Sequence of chain 1.B:
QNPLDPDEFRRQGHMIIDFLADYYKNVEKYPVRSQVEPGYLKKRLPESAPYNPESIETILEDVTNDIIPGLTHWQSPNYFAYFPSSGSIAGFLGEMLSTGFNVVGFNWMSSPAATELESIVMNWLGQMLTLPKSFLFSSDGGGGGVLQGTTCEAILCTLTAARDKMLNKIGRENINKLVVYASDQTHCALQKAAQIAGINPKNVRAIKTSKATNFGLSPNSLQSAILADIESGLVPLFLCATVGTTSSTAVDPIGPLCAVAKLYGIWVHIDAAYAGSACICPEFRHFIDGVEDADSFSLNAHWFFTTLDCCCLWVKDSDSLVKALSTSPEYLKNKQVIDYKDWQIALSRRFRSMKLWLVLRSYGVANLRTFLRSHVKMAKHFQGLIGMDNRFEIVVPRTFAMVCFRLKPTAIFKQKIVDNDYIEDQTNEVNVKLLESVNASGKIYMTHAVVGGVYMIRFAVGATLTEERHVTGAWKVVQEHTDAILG

Sequence of chain 1.A:
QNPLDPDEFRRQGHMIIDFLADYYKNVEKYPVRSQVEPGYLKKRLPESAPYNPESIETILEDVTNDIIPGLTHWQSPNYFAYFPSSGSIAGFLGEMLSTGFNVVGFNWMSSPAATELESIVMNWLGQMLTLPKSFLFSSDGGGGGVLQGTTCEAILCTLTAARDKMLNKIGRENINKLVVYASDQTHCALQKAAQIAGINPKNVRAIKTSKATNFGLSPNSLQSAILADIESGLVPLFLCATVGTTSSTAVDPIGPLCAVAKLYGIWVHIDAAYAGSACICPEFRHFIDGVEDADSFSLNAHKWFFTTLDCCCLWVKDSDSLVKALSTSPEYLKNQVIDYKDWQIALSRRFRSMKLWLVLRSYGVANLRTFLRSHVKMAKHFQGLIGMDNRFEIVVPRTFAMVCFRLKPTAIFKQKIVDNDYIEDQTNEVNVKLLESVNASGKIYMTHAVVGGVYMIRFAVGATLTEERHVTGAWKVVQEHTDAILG

Binding-site contacts:
Ligand atom CE1 contacts residue SER372 of chain 1.B at 3.4 Å.
Ligand atom O2P contacts residue THR169 of chain 1.A at 2.5 Å (h-bond).
Ligand atom C2 contacts residue ASP289 of chain 1.A at 3.5 Å.
Ligand atom O contacts residue PHE122 of chain 1.B at 3.4 Å.
Ligand atom CE2 contacts residue PHE99 of chain 1.A at 2.9 Å (hydrophobic).
Ligand atom O1P contacts residue SER372 of chain 1.B at 2.7 Å (h-bond).
Ligand atom C contacts residue LEU371 of chain 1.B at 3.4 Å (hydrophobic).
Ligand atom C4 contacts residue HIS205 of chain 1.A at 3.5 Å.
Ligand atom CE2 contacts residue PRO100 of chain 1.A at 3.3 Å (hydrophobic).
Ligand atom P contacts residue THR169 of chain 1.A at 3.6 Å.
Ligand atom O3P contacts residue THR168 of chain 1.A at 3.5 Å.
Ligand atom C2A contacts residue ASP289 of chain 1.A at 3.2 Å.
Ligand atom C4A contacts residue LYS321 of chain 1.A at 3.1 Å.
Ligand atom OH contacts residue VAL120 of chain 1.B at 3.5 Å.
Ligand atom CG contacts residue LYS321 of chain 1.A at 3.3 Å.
Ligand atom CA contacts residue TYR350 of chain 1.B at 3.6 Å (hydrophobic).
Ligand atom O2P contacts residue ASN318 of chain 1.A at 3.3 Å (h-bond).
Ligand atom O3P contacts residue LEU371 of chain 1.B at 3.5 Å.
Ligand atom OXT contacts residue LEU371 of chain 1.B at 2.8 Å.
Ligand atom OH contacts residue HIS320 of chain 1.A at 3.5 Å.
Ligand atom N1 contacts residue ASP289 of chain 1.A at 2.9 Å (salt-bridge).
Ligand atom CD2 contacts residue PHE99 of chain 1.A at 3.0 Å (hydrophobic).
Ligand atom C6 contacts residue THR169 of chain 1.A at 3.4 Å.
Ligand atom O2P contacts residue THR168 of chain 1.A at 3.1 Å.
Ligand atom OH contacts residue LEU327 of chain 1.A at 3.6 Å.
Ligand atom C contacts residue TYR350 of chain 1.B at 3.2 Å (hydrophobic).
Ligand atom O3P contacts residue CYS170 of chain 1.A at 3.2 Å (h-bond).
Ligand atom C3 contacts residue THR264 of chain 1.A at 3.5 Å.
Ligand atom O3 contacts residue THR264 of chain 1.A at 2.9 Å (h-bond).
Ligand atom C2 contacts residue ALA291 of chain 1.A at 3.6 Å (hydrophobic).
Ligand atom O contacts residue LEU371 of chain 1.B at 3.6 Å.
Ligand atom C5A contacts residue LYS321 of chain 1.A at 3.4 Å.
Ligand atom O contacts residue TYR350 of chain 1.B at 2.9 Å (h-bond).
Ligand atom N contacts residue HIS205 of chain 1.A at 3.1 Å (h-bond).
Ligand atom N1 contacts residue ALA291 of chain 1.A at 3.5 Å.
Ligand atom CE2 contacts residue TRP90 of chain 1.A at 3.4 Å (hydrophobic).
Ligand atom O4P contacts residue THR169 of chain 1.A at 3.5 Å.
Ligand atom CD1 contacts residue LYS321 of chain 1.A at 3.0 Å.
Ligand atom O3 contacts residue PHE99 of chain 1.A at 3.1 Å.
Ligand atom CE1 contacts residue LYS321 of chain 1.A at 3.2 Å.

This small molecule binds to this protein.
Small molecule (SMILES): Cc1ncc(COP(=O)(O)O)c(CN[C@@H](Cc2ccc(O)cc2)C(=O)O)c1O